Binding-site contacts:
Ligand atom C7 contacts residue ASN748 of chain 1.A at 2.9 Å.
Ligand atom O5 contacts residue ILE753 of chain 1.A at 3.9 Å.
Ligand atom C4 contacts residue ASN748 of chain 1.A at 4.3 Å.
Ligand atom C6 contacts residue ILE753 of chain 1.A at 3.5 Å (hydrophobic).
Ligand atom C5 contacts residue THR750 of chain 1.A at 3.4 Å.
Ligand atom C1 contacts residue ASN748 of chain 1.A at 1.8 Å.
Ligand atom N2 contacts residue ASN748 of chain 1.A at 3.0 Å (h-bond).
Ligand atom O5 contacts residue ASN748 of chain 1.A at 2.6 Å (h-bond).
Ligand atom C4 contacts residue THR750 of chain 1.A at 4.4 Å.
Ligand atom O7 contacts residue ASN748 of chain 1.A at 3.0 Å (h-bond).
Ligand atom C8 contacts residue ILE762 of chain 1.A at 3.9 Å (hydrophobic).
Ligand atom C6 contacts residue THR750 of chain 1.A at 4.4 Å.
Ligand atom C4 contacts residue LEU763 of chain 1.A at 4.3 Å (hydrophobic).
Ligand atom O4 contacts residue LEU763 of chain 1.A at 4.2 Å.
Ligand atom C5 contacts residue LEU763 of chain 1.A at 3.2 Å (hydrophobic).
Ligand atom N2 contacts residue THR750 of chain 1.A at 4.5 Å.
Ligand atom C3 contacts residue ASN748 of chain 1.A at 3.9 Å.
Ligand atom O6 contacts residue ILE753 of chain 1.A at 3.2 Å.
Ligand atom O7 contacts residue LEU763 of chain 1.A at 4.1 Å.
Ligand atom C1 contacts residue THR750 of chain 1.A at 3.1 Å.
Ligand atom N2 contacts residue LEU763 of chain 1.A at 3.2 Å.
Ligand atom C3 contacts residue THR750 of chain 1.A at 4.2 Å.
Ligand atom C5 contacts residue ASN748 of chain 1.A at 3.9 Å.
Ligand atom O5 contacts residue THR750 of chain 1.A at 3.4 Å (h-bond).
Ligand atom C8 contacts residue LEU763 of chain 1.A at 3.2 Å (hydrophobic).
Ligand atom C2 contacts residue ASN748 of chain 1.A at 2.5 Å.
Ligand atom C7 contacts residue LEU763 of chain 1.A at 3.3 Å (hydrophobic).
Ligand atom O6 contacts residue LEU763 of chain 1.A at 4.0 Å.
Ligand atom C2 contacts residue THR750 of chain 1.A at 4.1 Å.
Ligand atom O5 contacts residue LEU763 of chain 1.A at 4.1 Å.
Ligand atom C6 contacts residue LEU763 of chain 1.A at 3.0 Å (hydrophobic).
Ligand atom C8 contacts residue ASN748 of chain 1.A at 3.8 Å.

Sequence of chain 1.A:
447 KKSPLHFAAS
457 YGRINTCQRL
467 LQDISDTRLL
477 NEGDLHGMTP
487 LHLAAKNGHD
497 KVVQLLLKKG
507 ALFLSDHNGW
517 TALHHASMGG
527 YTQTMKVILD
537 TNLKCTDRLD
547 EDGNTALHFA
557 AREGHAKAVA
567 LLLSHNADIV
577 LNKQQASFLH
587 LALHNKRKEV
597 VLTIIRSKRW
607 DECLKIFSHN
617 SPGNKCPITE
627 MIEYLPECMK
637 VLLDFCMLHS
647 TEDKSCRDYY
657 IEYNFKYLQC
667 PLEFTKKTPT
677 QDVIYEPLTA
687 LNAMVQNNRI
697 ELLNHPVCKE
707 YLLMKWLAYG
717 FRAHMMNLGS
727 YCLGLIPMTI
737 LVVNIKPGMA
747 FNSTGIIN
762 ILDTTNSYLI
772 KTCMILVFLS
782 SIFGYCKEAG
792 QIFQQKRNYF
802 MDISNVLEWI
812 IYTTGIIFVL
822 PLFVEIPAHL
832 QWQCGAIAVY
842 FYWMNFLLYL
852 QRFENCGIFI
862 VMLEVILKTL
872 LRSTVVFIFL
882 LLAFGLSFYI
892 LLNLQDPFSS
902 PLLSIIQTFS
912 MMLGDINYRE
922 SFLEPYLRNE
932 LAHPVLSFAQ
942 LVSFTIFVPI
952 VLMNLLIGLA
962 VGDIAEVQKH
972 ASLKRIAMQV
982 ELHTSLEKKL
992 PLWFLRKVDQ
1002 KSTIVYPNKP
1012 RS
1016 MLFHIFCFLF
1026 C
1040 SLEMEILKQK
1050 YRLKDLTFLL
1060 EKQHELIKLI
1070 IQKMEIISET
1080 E

This small molecule binds to this protein.
Small molecule (SMILES): CC(=O)N[C@H]1[C@H](O[C@H]2[C@H](O)[C@@H](NC(C)=O)CO[C@@H]2CO)O[C@H](CO)[C@@H](O)[C@@H]1O